A small-molecule ligand and the protein it binds are described below.
Small molecule (SMILES): CC(=O)N[C@H]1[C@H]([C@H](O)[C@H](O)CO)O[C@@](O)(C(=O)O)C[C@@H]1O

Sequence of chain 60.A:
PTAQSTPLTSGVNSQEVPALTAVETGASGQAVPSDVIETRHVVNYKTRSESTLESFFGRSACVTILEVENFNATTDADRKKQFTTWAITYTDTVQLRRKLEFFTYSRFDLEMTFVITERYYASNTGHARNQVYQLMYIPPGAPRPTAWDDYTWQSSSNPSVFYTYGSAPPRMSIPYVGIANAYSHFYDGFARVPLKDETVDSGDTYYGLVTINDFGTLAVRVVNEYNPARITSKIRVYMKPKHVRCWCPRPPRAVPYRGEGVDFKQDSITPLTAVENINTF

Binding-site contacts:
Ligand atom O1B contacts residue ALA146 of chain 60.A at 3.2 Å.
Ligand atom C1 contacts residue ALA146 of chain 60.A at 3.9 Å (hydrophobic).
Ligand atom O1A contacts residue PRO252 of chain 59.A at 3.3 Å.
Ligand atom C6 contacts residue ALA146 of chain 60.A at 4.2 Å (hydrophobic).
Ligand atom O10 contacts residue TYR250 of chain 59.A at 2.7 Å (h-bond).
Ligand atom O4 contacts residue TYR145 of chain 60.A at 4.2 Å.
Ligand atom C4 contacts residue TYR145 of chain 60.A at 3.6 Å (hydrophobic).
Ligand atom N5 contacts residue TYR250 of chain 59.A at 4.4 Å.
Ligand atom O1B contacts residue SER147 of chain 60.A at 3.1 Å (h-bond).
Ligand atom C4 contacts residue PRO252 of chain 59.A at 3.8 Å (hydrophobic).
Ligand atom C11 contacts residue ARG143 of chain 60.A at 4.0 Å.
Ligand atom O4 contacts residue TYR250 of chain 59.A at 3.4 Å.
Ligand atom C11 contacts residue TYR250 of chain 59.A at 3.7 Å (hydrophobic).
Ligand atom C5 contacts residue TYR145 of chain 60.A at 3.3 Å (hydrophobic).
Ligand atom C10 contacts residue TYR250 of chain 59.A at 3.5 Å (hydrophobic).
Ligand atom O1A contacts residue ALA146 of chain 60.A at 4.2 Å.
Ligand atom C1 contacts residue PRO252 of chain 59.A at 4.1 Å (hydrophobic).
Ligand atom O4 contacts residue PRO252 of chain 59.A at 3.8 Å.
Ligand atom N5 contacts residue TYR145 of chain 60.A at 2.6 Å (h-bond).
Ligand atom C6 contacts residue TYR145 of chain 60.A at 3.4 Å (hydrophobic).
Ligand atom O1A contacts residue SER147 of chain 60.A at 2.8 Å (h-bond).
Ligand atom C10 contacts residue TYR145 of chain 60.A at 3.6 Å (hydrophobic).
Ligand atom O8 contacts residue ALA146 of chain 60.A at 3.3 Å.
Ligand atom C1 contacts residue SER147 of chain 60.A at 3.6 Å.
Ligand atom C7 contacts residue TYR145 of chain 60.A at 3.8 Å (hydrophobic).
Ligand atom C9 contacts residue TYR145 of chain 60.A at 4.2 Å (hydrophobic).
Ligand atom C11 contacts residue TYR145 of chain 60.A at 3.7 Å (hydrophobic).
Ligand atom C8 contacts residue ALA146 of chain 60.A at 4.4 Å (hydrophobic).
Ligand atom C3 contacts residue PRO252 of chain 59.A at 3.9 Å (hydrophobic).
Ligand atom O4 contacts residue ASN251 of chain 59.A at 4.2 Å.
Ligand atom O1B contacts residue ASN148 of chain 60.A at 4.3 Å.

Sequence of chain 59.A:
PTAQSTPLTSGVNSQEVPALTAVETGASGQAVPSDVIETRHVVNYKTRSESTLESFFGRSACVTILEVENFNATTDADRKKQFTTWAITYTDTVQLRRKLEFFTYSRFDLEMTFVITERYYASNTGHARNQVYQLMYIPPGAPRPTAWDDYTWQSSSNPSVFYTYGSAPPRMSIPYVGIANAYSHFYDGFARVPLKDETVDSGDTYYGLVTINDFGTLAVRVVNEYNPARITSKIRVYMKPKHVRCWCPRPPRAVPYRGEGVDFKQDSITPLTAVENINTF